The small molecule below binds the protein below.
Small molecule (SMILES): Nc1ncnc2c1ncn2[C@@H]1O[C@H](CO[P](=O)(O)O[P](=O)(O)NP(=O)(O)O)[C@@H](O)[C@H]1O

Sequence of chain 1.D:
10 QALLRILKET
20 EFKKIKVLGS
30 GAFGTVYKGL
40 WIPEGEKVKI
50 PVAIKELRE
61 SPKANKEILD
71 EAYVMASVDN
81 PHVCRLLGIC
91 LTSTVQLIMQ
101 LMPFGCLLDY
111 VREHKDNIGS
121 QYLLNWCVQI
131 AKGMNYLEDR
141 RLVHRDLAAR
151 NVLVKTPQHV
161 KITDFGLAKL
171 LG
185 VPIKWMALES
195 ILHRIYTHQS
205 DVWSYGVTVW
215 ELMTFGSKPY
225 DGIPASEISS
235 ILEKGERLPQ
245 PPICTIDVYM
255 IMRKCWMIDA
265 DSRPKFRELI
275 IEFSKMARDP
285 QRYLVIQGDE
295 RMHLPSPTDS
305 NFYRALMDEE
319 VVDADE

Binding-site contacts:
Ligand atom O3G contacts residue ASN151 of chain 1.D at 3.5 Å (h-bond).
Ligand atom N7 contacts residue LEU153 of chain 1.D at 3.7 Å.
Ligand atom O2A contacts residue LYS54 of chain 1.D at 2.6 Å (salt-bridge).
Ligand atom O2B contacts residue ARG150 of chain 1.D at 3.7 Å.
Ligand atom O3G contacts residue ARG150 of chain 1.D at 2.9 Å (salt-bridge).
Ligand atom O2A contacts residue MG1 of chain 1.M at 1.9 Å.
Ligand atom O1A contacts residue SER29 of chain 1.D at 3.5 Å.
Ligand atom O2G contacts residue GLY30 of chain 1.D at 3.3 Å.
Ligand atom N3B contacts residue ARG150 of chain 1.D at 3.6 Å (salt-bridge).
Ligand atom C5' contacts residue SER29 of chain 1.D at 3.5 Å.
Ligand atom N1 contacts residue MET102 of chain 1.D at 2.9 Å (h-bond).
Ligand atom O1A contacts residue GLY33 of chain 1.D at 3.7 Å.
Ligand atom O3A contacts residue SER29 of chain 1.D at 3.5 Å (h-bond).
Ligand atom C5' contacts residue GLY28 of chain 1.D at 3.4 Å.
Ligand atom O5' contacts residue VAL35 of chain 1.D at 3.6 Å.
Ligand atom O3A contacts residue GLY30 of chain 1.D at 3.3 Å.
Ligand atom N6 contacts residue LEU153 of chain 1.D at 3.5 Å.
Ligand atom N3B contacts residue GLY30 of chain 1.D at 3.7 Å.
Ligand atom C2 contacts residue MET102 of chain 1.D at 3.1 Å (hydrophobic).
Ligand atom PB contacts residue MG1 of chain 1.M at 3.2 Å.
Ligand atom O1B contacts residue MG1 of chain 1.M at 1.9 Å.
Ligand atom C4' contacts residue GLY28 of chain 1.D at 3.5 Å.
Ligand atom PA contacts residue MG1 of chain 1.M at 3.1 Å.
Ligand atom O1G contacts residue MG1 of chain 1.M at 3.0 Å.
Ligand atom PG contacts residue ASP146 of chain 1.D at 3.5 Å.
Ligand atom O1A contacts residue GLY30 of chain 1.D at 3.2 Å (h-bond).
Ligand atom N6 contacts residue ALA52 of chain 1.D at 3.6 Å.
Ligand atom O3A contacts residue MG1 of chain 1.M at 3.5 Å.
Ligand atom N6 contacts residue GLN100 of chain 1.D at 3.2 Å (h-bond).
Ligand atom O2' contacts residue CYS106 of chain 1.D at 3.4 Å.
Ligand atom O3G contacts residue ASP146 of chain 1.D at 2.6 Å (salt-bridge).
Ligand atom PA contacts residue LYS54 of chain 1.D at 3.4 Å.
Ligand atom O4' contacts residue VAL35 of chain 1.D at 3.5 Å.
Ligand atom O2A contacts residue ASP164 of chain 1.D at 2.8 Å (salt-bridge).
Ligand atom O1A contacts residue VAL35 of chain 1.D at 3.5 Å.
Ligand atom C6 contacts residue LEU153 of chain 1.D at 3.7 Å (hydrophobic).
Ligand atom O2G contacts residue ALA31 of chain 1.D at 2.6 Å (h-bond).
Ligand atom N6 contacts residue MET99 of chain 1.D at 3.3 Å.
Ligand atom O1B contacts residue ASN151 of chain 1.D at 3.0 Å (h-bond).
Ligand atom O1A contacts residue LYS54 of chain 1.D at 3.2 Å (salt-bridge).